Sequence of chain 1.A:
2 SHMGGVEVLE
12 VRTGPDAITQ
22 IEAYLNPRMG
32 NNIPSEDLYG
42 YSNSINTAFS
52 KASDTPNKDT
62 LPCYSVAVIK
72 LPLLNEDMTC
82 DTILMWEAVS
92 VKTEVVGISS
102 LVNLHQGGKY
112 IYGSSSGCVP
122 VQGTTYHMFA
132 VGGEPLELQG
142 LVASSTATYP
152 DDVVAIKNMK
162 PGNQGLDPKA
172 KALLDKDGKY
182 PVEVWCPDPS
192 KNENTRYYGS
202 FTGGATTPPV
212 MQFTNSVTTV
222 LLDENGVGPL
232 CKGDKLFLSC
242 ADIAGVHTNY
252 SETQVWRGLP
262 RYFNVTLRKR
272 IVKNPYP

Sequence of chain 1.E:
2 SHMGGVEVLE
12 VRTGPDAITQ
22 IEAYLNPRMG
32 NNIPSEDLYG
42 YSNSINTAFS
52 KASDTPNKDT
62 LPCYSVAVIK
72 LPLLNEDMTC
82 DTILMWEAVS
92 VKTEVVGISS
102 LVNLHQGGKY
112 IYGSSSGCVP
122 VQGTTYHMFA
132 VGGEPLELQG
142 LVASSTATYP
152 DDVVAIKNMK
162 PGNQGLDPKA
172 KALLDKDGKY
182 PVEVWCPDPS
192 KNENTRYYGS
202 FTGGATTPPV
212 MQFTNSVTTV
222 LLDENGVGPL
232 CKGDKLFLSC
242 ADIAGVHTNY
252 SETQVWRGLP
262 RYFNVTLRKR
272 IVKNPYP

This small molecule binds to this protein.
Small molecule (SMILES): CC(=O)N[C@H]1[C@H]([C@H](O)[C@H](O)CO)O[C@@](O[C@@H]2[C@@H](O)[C@H](O)O[C@H](CO)[C@@H]2O)(C(=O)O)C[C@@H]1O

Binding-site contacts:
Ligand atom O2 contacts residue SER51 of chain 1.A at 3.6 Å.
Ligand atom O1B contacts residue GLY109 of chain 1.E at 4.0 Å.
Ligand atom C3 contacts residue GLY108 of chain 1.E at 3.5 Å.
Ligand atom O9 contacts residue LEU39 of chain 1.E at 3.7 Å.
Ligand atom C2 contacts residue LYS52 of chain 1.A at 3.9 Å.
Ligand atom O10 contacts residue LYS52 of chain 1.A at 3.8 Å.
Ligand atom O4 contacts residue GLN107 of chain 1.E at 3.7 Å.
Ligand atom O6 contacts residue TYR251 of chain 1.E at 4.0 Å.
Ligand atom C4 contacts residue GLY108 of chain 1.E at 3.2 Å.
Ligand atom O1B contacts residue ASN250 of chain 1.E at 3.5 Å.
Ligand atom O10 contacts residue GLN107 of chain 1.E at 3.6 Å (h-bond).
Ligand atom C11 contacts residue VAL256 of chain 1.E at 3.8 Å (hydrophobic).
Ligand atom C11 contacts residue HIS248 of chain 1.E at 3.7 Å.
Ligand atom C11 contacts residue GLN107 of chain 1.E at 4.0 Å.
Ligand atom C6 contacts residue ASN250 of chain 1.E at 3.4 Å.
Ligand atom O4 contacts residue PHE50 of chain 1.A at 3.7 Å.
Ligand atom N5 contacts residue HIS248 of chain 1.E at 3.9 Å.
Ligand atom C2 contacts residue SER51 of chain 1.A at 3.5 Å.
Ligand atom O8 contacts residue ASN250 of chain 1.E at 3.4 Å (h-bond).
Ligand atom C4 contacts residue HIS248 of chain 1.E at 3.8 Å.
Ligand atom O4 contacts residue HIS248 of chain 1.E at 3.5 Å.
Ligand atom C4 contacts residue ASN250 of chain 1.E at 3.4 Å.
Ligand atom O2 contacts residue LYS52 of chain 1.A at 3.3 Å (salt-bridge).
Ligand atom O10 contacts residue LEU39 of chain 1.E at 3.6 Å.
Ligand atom C5 contacts residue ASN250 of chain 1.E at 3.4 Å.
Ligand atom O1A contacts residue ASN250 of chain 1.E at 3.1 Å.
Ligand atom C1 contacts residue ASN250 of chain 1.E at 3.5 Å.
Ligand atom C1 contacts residue TYR251 of chain 1.E at 4.0 Å (hydrophobic).
Ligand atom C10 contacts residue GLN107 of chain 1.E at 3.8 Å.
Ligand atom O1B contacts residue TYR251 of chain 1.E at 3.0 Å (h-bond).
Ligand atom C11 contacts residue TYR42 of chain 1.E at 3.6 Å (hydrophobic).
Ligand atom N5 contacts residue ASN250 of chain 1.E at 3.0 Å (h-bond).
Ligand atom C10 contacts residue LEU39 of chain 1.E at 3.7 Å (hydrophobic).
Ligand atom O3 contacts residue SER51 of chain 1.A at 3.9 Å.
Ligand atom O4 contacts residue GLY108 of chain 1.E at 2.7 Å (h-bond).
Ligand atom O6 contacts residue LYS52 of chain 1.A at 3.9 Å.
Ligand atom C11 contacts residue LEU39 of chain 1.E at 3.9 Å (hydrophobic).
Ligand atom C3 contacts residue LYS52 of chain 1.A at 3.9 Å.
Ligand atom O3 contacts residue LYS52 of chain 1.A at 3.4 Å (salt-bridge).
Ligand atom O7 contacts residue LYS52 of chain 1.A at 3.6 Å.